Sequence of chain 34.C:
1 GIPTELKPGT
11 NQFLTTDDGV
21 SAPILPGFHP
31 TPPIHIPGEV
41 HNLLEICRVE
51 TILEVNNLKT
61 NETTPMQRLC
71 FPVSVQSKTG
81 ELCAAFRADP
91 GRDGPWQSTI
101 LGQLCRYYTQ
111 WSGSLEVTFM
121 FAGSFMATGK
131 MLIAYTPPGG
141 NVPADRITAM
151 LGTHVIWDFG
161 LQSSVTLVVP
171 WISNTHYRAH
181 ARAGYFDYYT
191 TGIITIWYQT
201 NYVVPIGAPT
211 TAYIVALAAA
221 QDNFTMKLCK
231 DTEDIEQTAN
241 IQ

This protein binds this small molecule.
Small molecule (SMILES): CCO/N=C/c1ccc(OCC[C@@H](C)CCN2CCN(c3ccncc3)C2=O)cc1

Sequence of chain 33.A:
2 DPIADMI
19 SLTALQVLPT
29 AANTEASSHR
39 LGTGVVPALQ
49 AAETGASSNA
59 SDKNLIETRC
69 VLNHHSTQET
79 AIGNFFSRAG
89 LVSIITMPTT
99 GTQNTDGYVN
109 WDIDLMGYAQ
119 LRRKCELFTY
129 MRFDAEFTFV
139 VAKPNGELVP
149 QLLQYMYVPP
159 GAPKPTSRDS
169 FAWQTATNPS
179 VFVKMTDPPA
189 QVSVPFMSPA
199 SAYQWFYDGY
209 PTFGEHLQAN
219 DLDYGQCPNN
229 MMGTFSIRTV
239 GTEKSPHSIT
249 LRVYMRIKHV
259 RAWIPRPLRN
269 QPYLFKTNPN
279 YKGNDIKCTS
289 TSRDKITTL

Sequence of chain 33.C:
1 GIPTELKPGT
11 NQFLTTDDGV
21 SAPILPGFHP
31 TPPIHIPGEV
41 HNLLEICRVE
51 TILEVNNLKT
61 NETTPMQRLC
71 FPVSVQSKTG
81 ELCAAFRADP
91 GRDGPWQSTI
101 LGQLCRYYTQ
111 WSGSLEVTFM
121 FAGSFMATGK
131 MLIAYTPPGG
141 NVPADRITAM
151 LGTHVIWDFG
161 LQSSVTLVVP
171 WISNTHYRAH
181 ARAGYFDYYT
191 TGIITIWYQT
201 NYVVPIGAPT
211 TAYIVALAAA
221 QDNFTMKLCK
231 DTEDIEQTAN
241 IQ

Binding-site contacts:
Ligand atom OAW contacts residue MET195 of chain 33.A at 3.4 Å.
Ligand atom CAF contacts residue MET114 of chain 33.A at 3.1 Å (hydrophobic).
Ligand atom CAL contacts residue TYR155 of chain 33.A at 3.4 Å (hydrophobic).
Ligand atom CAN contacts residue PHE135 of chain 33.A at 3.8 Å (hydrophobic).
Ligand atom CAG contacts residue GLN202 of chain 33.A at 3.5 Å.
Ligand atom NAU contacts residue MET114 of chain 33.A at 3.9 Å.
Ligand atom OAC contacts residue ASP112 of chain 33.A at 3.8 Å.
Ligand atom NBD contacts residue TRP203 of chain 33.A at 3.6 Å.
Ligand atom CAL contacts residue ILE111 of chain 33.A at 3.9 Å (hydrophobic).
Ligand atom CAA contacts residue PRO177 of chain 33.A at 3.2 Å (hydrophobic).
Ligand atom CAI contacts residue PHE135 of chain 33.A at 3.5 Å (hydrophobic).
Ligand atom CAM contacts residue TYR155 of chain 33.A at 3.9 Å (hydrophobic).
Ligand atom CAG contacts residue TRP203 of chain 33.A at 3.7 Å (hydrophobic).
Ligand atom CAP contacts residue LEU113 of chain 33.A at 3.6 Å (hydrophobic).
Ligand atom CAX contacts residue ASN228 of chain 33.A at 3.8 Å.
Ligand atom CAH contacts residue MET114 of chain 33.A at 3.5 Å (hydrophobic).
Ligand atom CAD contacts residue PHE137 of chain 33.A at 3.9 Å (hydrophobic).
Ligand atom CAA contacts residue VAL179 of chain 33.A at 3.5 Å (hydrophobic).
Ligand atom CAF contacts residue ASP112 of chain 33.A at 3.9 Å.
Ligand atom CAQ contacts residue LEU113 of chain 33.A at 3.6 Å (hydrophobic).
Ligand atom CAZ contacts residue ILE111 of chain 33.A at 3.9 Å (hydrophobic).
Ligand atom CAE contacts residue GLN202 of chain 33.A at 3.6 Å.
Ligand atom CAR contacts residue TYR201 of chain 33.A at 3.5 Å (hydrophobic).
Ligand atom CBA contacts residue ASN228 of chain 33.A at 3.7 Å.
Ligand atom CAJ contacts residue TYR155 of chain 33.A at 3.5 Å (hydrophobic).
Ligand atom CAE contacts residue ASN228 of chain 33.A at 3.6 Å.
Ligand atom CBB contacts residue LEU113 of chain 33.A at 3.7 Å (hydrophobic).
Ligand atom CAS contacts residue TRP203 of chain 33.A at 3.4 Å (hydrophobic).
Ligand atom CAO contacts residue MET230 of chain 33.A at 3.6 Å (hydrophobic).
Ligand atom CAN contacts residue ILE111 of chain 33.A at 3.8 Å (hydrophobic).
Ligand atom NBC contacts residue ASN228 of chain 33.A at 3.7 Å.
Ligand atom OAC contacts residue LEU113 of chain 33.A at 3.4 Å (h-bond).
Ligand atom CAS contacts residue TYR201 of chain 33.A at 3.9 Å (hydrophobic).
Ligand atom NBD contacts residue ASN228 of chain 33.A at 3.7 Å.
Ligand atom CAK contacts residue PHE135 of chain 33.A at 3.3 Å (hydrophobic).
Ligand atom CAR contacts residue ASN228 of chain 33.A at 3.7 Å.
Ligand atom NAT contacts residue TYR155 of chain 33.A at 3.9 Å.
Ligand atom CAG contacts residue ASN228 of chain 33.A at 3.3 Å.
Ligand atom CAS contacts residue ASN228 of chain 33.A at 3.5 Å.
Ligand atom CBA contacts residue TRP203 of chain 33.A at 3.8 Å (hydrophobic).